Sequence of chain 5.A:
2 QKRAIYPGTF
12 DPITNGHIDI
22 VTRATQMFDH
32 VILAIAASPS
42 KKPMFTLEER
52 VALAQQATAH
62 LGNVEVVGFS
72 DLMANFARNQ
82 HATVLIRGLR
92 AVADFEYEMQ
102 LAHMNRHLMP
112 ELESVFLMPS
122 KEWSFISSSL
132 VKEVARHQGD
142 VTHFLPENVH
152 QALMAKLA

Sequence of chain 9.A:
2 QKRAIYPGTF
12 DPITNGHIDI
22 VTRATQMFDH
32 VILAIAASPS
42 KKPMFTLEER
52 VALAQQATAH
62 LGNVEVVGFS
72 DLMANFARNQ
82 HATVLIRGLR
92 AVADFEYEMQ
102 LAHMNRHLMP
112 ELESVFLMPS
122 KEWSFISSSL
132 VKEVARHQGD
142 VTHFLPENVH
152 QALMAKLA

A protein and the small-molecule ligand that binds it are described below.
Small molecule (SMILES): COC(=O)N1CCC(Cc2cccc([C@@H](CC#N)Nc3nc4ccc(C)nc4[nH]3)c2)CC1

Binding-site contacts:
Ligand atom C14 contacts residue PHE70 of chain 9.A at 3.9 Å (hydrophobic).
Ligand atom C1 contacts residue LEU102 of chain 9.A at 3.7 Å (hydrophobic).
Ligand atom C13 contacts residue ASP72 of chain 9.A at 3.2 Å.
Ligand atom C8 contacts residue SER39 of chain 9.A at 3.4 Å.
Ligand atom C20 contacts residue ASN106 of chain 9.A at 3.6 Å.
Ligand atom C22 contacts residue ARG88 of chain 9.A at 3.7 Å.
Ligand atom C6 contacts residue ALA37 of chain 9.A at 3.3 Å (hydrophobic).
Ligand atom C7 contacts residue THR10 of chain 9.A at 3.7 Å.
Ligand atom C23 contacts residue LEU102 of chain 9.A at 3.8 Å (hydrophobic).
Ligand atom N1 contacts residue PHE70 of chain 9.A at 3.8 Å.
Ligand atom N contacts residue LEU102 of chain 9.A at 3.6 Å.
Ligand atom C12 contacts residue HIS138 of chain 5.A at 3.6 Å.
Ligand atom N5 contacts residue LEU73 of chain 9.A at 3.7 Å.
Ligand atom C11 contacts residue ALA37 of chain 9.A at 3.4 Å (hydrophobic).
Ligand atom O1 contacts residue LEU102 of chain 9.A at 3.8 Å.
Ligand atom C13 contacts residue SER71 of chain 9.A at 3.4 Å.
Ligand atom C13 contacts residue HIS138 of chain 5.A at 3.7 Å.
Ligand atom C1 contacts residue ASN106 of chain 9.A at 3.8 Å.
Ligand atom C14 contacts residue HIS138 of chain 5.A at 3.8 Å.
Ligand atom C7 contacts residue SER39 of chain 9.A at 3.7 Å.
Ligand atom C14 contacts residue SO41 of chain 9.D at 3.7 Å.
Ligand atom N2 contacts residue ASP72 of chain 9.A at 3.1 Å (salt-bridge).
Ligand atom C18 contacts residue LEU102 of chain 9.A at 3.6 Å (hydrophobic).
Ligand atom N1 contacts residue SO41 of chain 9.D at 3.4 Å (h-bond).
Ligand atom C12 contacts residue ASP72 of chain 9.A at 3.8 Å.
Ligand atom C7 contacts residue ALA37 of chain 9.A at 3.6 Å (hydrophobic).
Ligand atom C23 contacts residue ARG88 of chain 9.A at 3.6 Å.
Ligand atom N1 contacts residue ALA38 of chain 9.A at 3.3 Å (h-bond).
Ligand atom O1 contacts residue ASN106 of chain 9.A at 2.8 Å (h-bond).
Ligand atom N4 contacts residue LEU73 of chain 9.A at 3.7 Å.
Ligand atom O1 contacts residue MET74 of chain 9.A at 3.8 Å.
Ligand atom C contacts residue ASN106 of chain 9.A at 3.3 Å.
Ligand atom N1 contacts residue SER39 of chain 9.A at 3.0 Å (h-bond).
Ligand atom C20 contacts residue MET105 of chain 9.A at 3.7 Å (hydrophobic).
Ligand atom C14 contacts residue SER71 of chain 9.A at 3.6 Å.
Ligand atom N5 contacts residue MET74 of chain 9.A at 2.9 Å (h-bond).
Ligand atom N1 contacts residue SER71 of chain 9.A at 3.8 Å.
Ligand atom C contacts residue LEU86 of chain 9.A at 3.6 Å (hydrophobic).
Ligand atom N2 contacts residue HIS138 of chain 5.A at 3.8 Å.
Ligand atom C10 contacts residue ALA37 of chain 9.A at 3.8 Å (hydrophobic).